Sequence of chain 1.A:
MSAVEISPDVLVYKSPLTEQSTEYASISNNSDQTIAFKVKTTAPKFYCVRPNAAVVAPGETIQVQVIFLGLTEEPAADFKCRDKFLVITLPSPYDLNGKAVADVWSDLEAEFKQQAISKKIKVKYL

Binding-site contacts:
Ligand atom O18 contacts residue GLU23 of chain 1.A at 4.2 Å.
Ligand atom O19 contacts residue LYS14 of chain 1.A at 4.4 Å.
Ligand atom O13 contacts residue GLU23 of chain 1.A at 3.4 Å (salt-bridge).
Ligand atom O17 contacts residue VAL12 of chain 1.A at 3.4 Å.
Ligand atom O14 contacts residue GLU23 of chain 1.A at 2.9 Å (salt-bridge).
Ligand atom C12 contacts residue LYS14 of chain 1.A at 3.2 Å.
Ligand atom C11 contacts residue LYS14 of chain 1.A at 4.2 Å.
Ligand atom N3 contacts residue LYS14 of chain 1.A at 4.0 Å.
Ligand atom C5 contacts residue LYS14 of chain 1.A at 4.1 Å.
Ligand atom O14 contacts residue LYS14 of chain 1.A at 2.7 Å (salt-bridge).
Ligand atom C4 contacts residue LYS14 of chain 1.A at 3.1 Å.
Ligand atom O18 contacts residue VAL12 of chain 1.A at 4.3 Å.
Ligand atom C12 contacts residue GLU23 of chain 1.A at 3.5 Å.
Ligand atom O13 contacts residue LYS14 of chain 1.A at 3.5 Å (salt-bridge).
Ligand atom C1 contacts residue VAL12 of chain 1.A at 4.2 Å (hydrophobic).

This protein binds this small molecule.
Small molecule (SMILES): O=C(O)CN(CCN(CC(=O)O)CC(=O)O)CC(=O)O